Sequence of chain 1.B:
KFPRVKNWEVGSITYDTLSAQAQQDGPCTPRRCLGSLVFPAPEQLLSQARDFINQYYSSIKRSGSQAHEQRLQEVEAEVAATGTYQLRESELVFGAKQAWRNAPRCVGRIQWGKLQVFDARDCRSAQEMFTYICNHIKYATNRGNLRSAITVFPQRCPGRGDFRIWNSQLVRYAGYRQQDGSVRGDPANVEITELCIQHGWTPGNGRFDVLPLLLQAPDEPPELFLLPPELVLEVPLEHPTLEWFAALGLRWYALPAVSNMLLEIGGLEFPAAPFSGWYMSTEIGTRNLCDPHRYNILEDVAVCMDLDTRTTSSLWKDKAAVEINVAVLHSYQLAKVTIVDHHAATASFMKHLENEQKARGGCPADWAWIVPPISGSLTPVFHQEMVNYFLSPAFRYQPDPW

This small molecule binds to this protein.
Small molecule (SMILES): NC(=[NH2+])NCCC[C@H](N)C(=O)O

Binding-site contacts:
Ligand atom CD contacts residue VAL296 of chain 1.B at 3.8 Å (hydrophobic).
Ligand atom NH2 contacts residue TRP316 of chain 1.B at 3.0 Å (h-bond).
Ligand atom NE contacts residue GLU321 of chain 1.B at 2.9 Å (salt-bridge).
Ligand atom CA contacts residue HEM1 of chain 1.N at 3.9 Å.
Ligand atom NE contacts residue PRO294 of chain 1.B at 3.9 Å.
Ligand atom N contacts residue GLU321 of chain 1.B at 2.7 Å (salt-bridge).
Ligand atom CZ contacts residue PRO294 of chain 1.B at 3.9 Å (hydrophobic).
Ligand atom O contacts residue TYR317 of chain 1.B at 3.4 Å.
Ligand atom O contacts residue GLU321 of chain 1.B at 3.8 Å.
Ligand atom OXT contacts residue GLN207 of chain 1.B at 2.8 Å (h-bond).
Ligand atom NH2 contacts residue TYR317 of chain 1.B at 4.0 Å.
Ligand atom CG contacts residue GLU321 of chain 1.B at 3.5 Å.
Ligand atom CA contacts residue GLU321 of chain 1.B at 3.5 Å.
Ligand atom C contacts residue GLU321 of chain 1.B at 4.1 Å.
Ligand atom CZ contacts residue HEM1 of chain 1.N at 3.9 Å.
Ligand atom CG contacts residue HEM1 of chain 1.N at 3.9 Å.
Ligand atom NH2 contacts residue PRO294 of chain 1.B at 4.1 Å.
Ligand atom C contacts residue GLN207 of chain 1.B at 3.5 Å.
Ligand atom NH2 contacts residue HEM1 of chain 1.N at 3.4 Å.
Ligand atom O contacts residue ASN326 of chain 1.B at 2.8 Å (h-bond).
Ligand atom NH1 contacts residue HEM1 of chain 1.N at 3.4 Å (h-bond).
Ligand atom CA contacts residue GLN207 of chain 1.B at 3.5 Å.
Ligand atom CZ contacts residue GLU321 of chain 1.B at 3.6 Å.
Ligand atom OXT contacts residue TYR317 of chain 1.B at 2.7 Å (h-bond).
Ligand atom C contacts residue TYR317 of chain 1.B at 3.4 Å (hydrophobic).
Ligand atom CB contacts residue GLN207 of chain 1.B at 3.6 Å.
Ligand atom NH2 contacts residue GLU321 of chain 1.B at 2.7 Å (salt-bridge).
Ligand atom CZ contacts residue TRP316 of chain 1.B at 3.9 Å (hydrophobic).
Ligand atom C contacts residue ASN326 of chain 1.B at 3.8 Å.
Ligand atom OXT contacts residue ARG210 of chain 1.B at 3.5 Å (salt-bridge).
Ligand atom CB contacts residue GLU321 of chain 1.B at 3.2 Å.
Ligand atom NH1 contacts residue TRP316 of chain 1.B at 4.1 Å.
Ligand atom CD contacts residue GLU321 of chain 1.B at 3.8 Å.
Ligand atom OXT contacts residue ASN326 of chain 1.B at 4.0 Å.
Ligand atom NH1 contacts residue PRO294 of chain 1.B at 4.0 Å.
Ligand atom CB contacts residue PRO294 of chain 1.B at 4.1 Å (hydrophobic).
Ligand atom CG contacts residue VAL296 of chain 1.B at 4.0 Å (hydrophobic).
Ligand atom OXT contacts residue TYR291 of chain 1.B at 3.4 Å (h-bond).
Ligand atom N contacts residue HEM1 of chain 1.N at 3.0 Å (h-bond).
Ligand atom CB contacts residue TYR317 of chain 1.B at 4.1 Å (hydrophobic).